Sequence of chain 1.A:
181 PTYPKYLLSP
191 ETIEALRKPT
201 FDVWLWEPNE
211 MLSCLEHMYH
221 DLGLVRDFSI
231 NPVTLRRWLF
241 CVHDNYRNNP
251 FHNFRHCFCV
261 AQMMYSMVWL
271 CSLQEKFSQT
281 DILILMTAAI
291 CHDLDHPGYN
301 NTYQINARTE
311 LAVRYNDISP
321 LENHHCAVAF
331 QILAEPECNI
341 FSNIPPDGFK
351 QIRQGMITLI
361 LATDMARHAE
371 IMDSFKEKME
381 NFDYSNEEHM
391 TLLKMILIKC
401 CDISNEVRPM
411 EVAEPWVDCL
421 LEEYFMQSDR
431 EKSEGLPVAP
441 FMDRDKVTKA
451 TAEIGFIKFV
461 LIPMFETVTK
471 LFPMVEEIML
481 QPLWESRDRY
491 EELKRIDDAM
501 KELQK

A small-molecule ligand and the protein it binds are described below.
Small molecule (SMILES): CC(C)Cn1c(=O)n(C)c(=O)c2nc[nH]c21

Binding-site contacts:
Ligand atom O2 contacts residue PHE456 of chain 1.A at 4.1 Å.
Ligand atom C4 contacts residue LEU420 of chain 1.A at 3.7 Å (hydrophobic).
Ligand atom N3 contacts residue TYR424 of chain 1.A at 3.6 Å (h-bond).
Ligand atom N7 contacts residue PHE456 of chain 1.A at 3.6 Å.
Ligand atom C8 contacts residue ALA452 of chain 1.A at 4.1 Å (hydrophobic).
Ligand atom N3 contacts residue LEU420 of chain 1.A at 3.7 Å.
Ligand atom O6 contacts residue LEU420 of chain 1.A at 4.2 Å.
Ligand atom N3 contacts residue PHE456 of chain 1.A at 3.6 Å.
Ligand atom O6 contacts residue GLU453 of chain 1.A at 3.2 Å (salt-bridge).
Ligand atom C10 contacts residue LEU420 of chain 1.A at 4.2 Å (hydrophobic).
Ligand atom N1 contacts residue LEU420 of chain 1.A at 3.5 Å.
Ligand atom C14 contacts residue PHE441 of chain 1.A at 3.7 Å (hydrophobic).
Ligand atom C6 contacts residue PHE456 of chain 1.A at 3.3 Å (hydrophobic).
Ligand atom C5 contacts residue GLU453 of chain 1.A at 3.5 Å.
Ligand atom C10 contacts residue PHE251 of chain 1.A at 4.3 Å (hydrophobic).
Ligand atom O6 contacts residue PHE456 of chain 1.A at 3.6 Å.
Ligand atom C2 contacts residue LEU420 of chain 1.A at 3.5 Å (hydrophobic).
Ligand atom C12 contacts residue PHE456 of chain 1.A at 3.6 Å (hydrophobic).
Ligand atom C10 contacts residue ILE403 of chain 1.A at 4.2 Å (hydrophobic).
Ligand atom N7 contacts residue GLU453 of chain 1.A at 2.6 Å (salt-bridge).
Ligand atom C14 contacts residue TYR424 of chain 1.A at 3.6 Å (hydrophobic).
Ligand atom C11 contacts residue TYR424 of chain 1.A at 2.9 Å (hydrophobic).
Ligand atom O2 contacts residue LEU420 of chain 1.A at 4.1 Å.
Ligand atom C13 contacts residue MET365 of chain 1.A at 3.9 Å (hydrophobic).
Ligand atom C4 contacts residue TYR424 of chain 1.A at 4.1 Å (hydrophobic).
Ligand atom C10 contacts residue PHE456 of chain 1.A at 4.2 Å (hydrophobic).
Ligand atom C13 contacts residue PHE456 of chain 1.A at 4.1 Å (hydrophobic).
Ligand atom N1 contacts residue PHE456 of chain 1.A at 3.6 Å.
Ligand atom C12 contacts residue TYR424 of chain 1.A at 3.8 Å (hydrophobic).
Ligand atom N9 contacts residue PHE456 of chain 1.A at 3.6 Å.
Ligand atom C6 contacts residue LEU420 of chain 1.A at 3.6 Å (hydrophobic).
Ligand atom C5 contacts residue LEU420 of chain 1.A at 3.7 Å (hydrophobic).
Ligand atom C5 contacts residue PHE456 of chain 1.A at 3.5 Å (hydrophobic).
Ligand atom C2 contacts residue PHE456 of chain 1.A at 3.5 Å (hydrophobic).
Ligand atom C6 contacts residue GLU453 of chain 1.A at 3.8 Å.
Ligand atom C8 contacts residue PHE456 of chain 1.A at 3.7 Å (hydrophobic).
Ligand atom O2 contacts residue ILE403 of chain 1.A at 3.8 Å.
Ligand atom C4 contacts residue PHE456 of chain 1.A at 3.6 Å (hydrophobic).
Ligand atom C11 contacts residue PHE456 of chain 1.A at 4.1 Å (hydrophobic).
Ligand atom C8 contacts residue GLU453 of chain 1.A at 3.6 Å.